Binding-site contacts:
Ligand atom C11 contacts residue GLU166 of chain 1.A at 3.9 Å.
Ligand atom C9 contacts residue LEU141 of chain 1.A at 3.7 Å (hydrophobic).
Ligand atom C2 contacts residue MET49 of chain 1.A at 3.7 Å (hydrophobic).
Ligand atom C13 contacts residue GLU166 of chain 1.A at 3.8 Å.
Ligand atom C15 contacts residue HIS41 of chain 1.A at 3.6 Å.
Ligand atom C6 contacts residue GLU166 of chain 1.A at 4.0 Å.
Ligand atom CL contacts residue HIS164 of chain 1.A at 3.7 Å.
Ligand atom O contacts residue GLU166 of chain 1.A at 2.9 Å (salt-bridge).
Ligand atom C1 contacts residue MET165 of chain 1.A at 3.5 Å (hydrophobic).
Ligand atom C contacts residue MET165 of chain 1.A at 3.7 Å (hydrophobic).
Ligand atom C8 contacts residue GLU166 of chain 1.A at 3.7 Å.
Ligand atom C10 contacts residue PHE140 of chain 1.A at 3.9 Å (hydrophobic).
Ligand atom CL contacts residue ASP187 of chain 1.A at 3.1 Å.
Ligand atom C9 contacts residue PHE140 of chain 1.A at 3.3 Å (hydrophobic).
Ligand atom C12 contacts residue ASN142 of chain 1.A at 3.8 Å.
Ligand atom C8 contacts residue CYS145 of chain 1.A at 3.9 Å (hydrophobic).
Ligand atom C2 contacts residue ARG188 of chain 1.A at 3.8 Å.
Ligand atom N1 contacts residue GLU166 of chain 1.A at 3.6 Å.
Ligand atom C10 contacts residue LEU141 of chain 1.A at 3.5 Å (hydrophobic).
Ligand atom C contacts residue MET49 of chain 1.A at 3.8 Å (hydrophobic).
Ligand atom O contacts residue MET165 of chain 1.A at 3.5 Å.
Ligand atom N1 contacts residue HIS163 of chain 1.A at 2.7 Å (h-bond).
Ligand atom C8 contacts residue HIS163 of chain 1.A at 3.1 Å.
Ligand atom C1 contacts residue MET49 of chain 1.A at 3.4 Å (hydrophobic).
Ligand atom C14 contacts residue GLU166 of chain 1.A at 3.9 Å.
Ligand atom C11 contacts residue ASN142 of chain 1.A at 3.9 Å.
Ligand atom C10 contacts residue GLU166 of chain 1.A at 3.5 Å.
Ligand atom C9 contacts residue HIS163 of chain 1.A at 3.9 Å.
Ligand atom C2 contacts residue GLN189 of chain 1.A at 3.6 Å.
Ligand atom CL contacts residue HIS41 of chain 1.A at 3.2 Å.
Ligand atom N1 contacts residue SER144 of chain 1.A at 3.6 Å.
Ligand atom C3 contacts residue GLN189 of chain 1.A at 3.3 Å.
Ligand atom C10 contacts residue ASN142 of chain 1.A at 3.7 Å.
Ligand atom C15 contacts residue HIS164 of chain 1.A at 3.3 Å.
Ligand atom C contacts residue HIS164 of chain 1.A at 3.9 Å.
Ligand atom C6 contacts residue HIS164 of chain 1.A at 3.9 Å.
Ligand atom C1 contacts residue ARG188 of chain 1.A at 3.7 Å.
Ligand atom N1 contacts residue PHE140 of chain 1.A at 3.7 Å.
Ligand atom C9 contacts residue GLU166 of chain 1.A at 3.5 Å.
Ligand atom N contacts residue CYS145 of chain 1.A at 3.5 Å (h-bond).

Sequence of chain 1.A:
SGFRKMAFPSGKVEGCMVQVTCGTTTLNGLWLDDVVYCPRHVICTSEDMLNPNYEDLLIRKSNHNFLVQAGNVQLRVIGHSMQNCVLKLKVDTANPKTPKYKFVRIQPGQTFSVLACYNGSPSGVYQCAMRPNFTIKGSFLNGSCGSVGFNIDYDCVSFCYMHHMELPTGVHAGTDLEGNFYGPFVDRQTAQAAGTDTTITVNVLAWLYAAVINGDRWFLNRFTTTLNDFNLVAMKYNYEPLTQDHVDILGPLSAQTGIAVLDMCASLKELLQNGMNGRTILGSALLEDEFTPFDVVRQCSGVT

This small molecule binds to this protein.
Small molecule (SMILES): O=C(Cc1cccc(Cl)c1)Nc1cnccc1C1CC1